Binding-site contacts:
Ligand atom C1 contacts residue ASP151 of chain 1.D at 4.3 Å.
Ligand atom O4 contacts residue TYR200 of chain 1.D at 2.7 Å (h-bond).
Ligand atom O6 contacts residue HIS18 of chain 1.D at 3.0 Å (h-bond).
Ligand atom O3 contacts residue LEU150 of chain 1.D at 4.1 Å.
Ligand atom O4 contacts residue ASP20 of chain 1.D at 2.6 Å (salt-bridge).
Ligand atom O1 contacts residue ASP151 of chain 1.D at 3.5 Å (salt-bridge).
Ligand atom C5 contacts residue GLU17 of chain 1.D at 4.0 Å.
Ligand atom O5 contacts residue GLY304 of chain 1.D at 4.0 Å.
Ligand atom C4 contacts residue LEU150 of chain 1.D at 4.2 Å (hydrophobic).
Ligand atom C4 contacts residue TYR200 of chain 1.D at 3.8 Å (hydrophobic).
Ligand atom C3 contacts residue GLY148 of chain 1.D at 4.3 Å.
Ligand atom C4 contacts residue ASP20 of chain 1.D at 3.3 Å.
Ligand atom O5 contacts residue TYR200 of chain 1.D at 3.6 Å.
Ligand atom C6 contacts residue GLY304 of chain 1.D at 4.0 Å.
Ligand atom C6 contacts residue GLU17 of chain 1.D at 3.5 Å.
Ligand atom C3 contacts residue TYR200 of chain 1.D at 3.8 Å (hydrophobic).
Ligand atom O1 contacts residue ARG11 of chain 1.D at 3.0 Å (salt-bridge).
Ligand atom C2 contacts residue CYS147 of chain 1.D at 4.2 Å (hydrophobic).
Ligand atom C6 contacts residue HIS18 of chain 1.D at 3.5 Å.
Ligand atom C5 contacts residue GLY304 of chain 1.D at 4.3 Å.
Ligand atom O3 contacts residue CYS147 of chain 1.D at 3.7 Å.
Ligand atom C1 contacts residue TYR200 of chain 1.D at 4.1 Å (hydrophobic).
Ligand atom O4 contacts residue TYR21 of chain 1.D at 4.0 Å.
Ligand atom C3 contacts residue ASP151 of chain 1.D at 4.0 Å.
Ligand atom C5 contacts residue LEU150 of chain 1.D at 4.4 Å (hydrophobic).
Ligand atom O4 contacts residue GLY148 of chain 1.D at 4.4 Å.
Ligand atom C2 contacts residue ASP151 of chain 1.D at 4.0 Å.
Ligand atom O5 contacts residue ALA305 of chain 1.D at 3.7 Å.
Ligand atom O6 contacts residue GLY304 of chain 1.D at 3.9 Å.
Ligand atom O2 contacts residue CYS147 of chain 1.D at 3.5 Å.
Ligand atom C3 contacts residue LEU150 of chain 1.D at 4.2 Å (hydrophobic).
Ligand atom O6 contacts residue GLU17 of chain 1.D at 2.2 Å (salt-bridge).
Ligand atom C1 contacts residue ALA305 of chain 1.D at 4.2 Å (hydrophobic).
Ligand atom C3 contacts residue ASP20 of chain 1.D at 3.8 Å.
Ligand atom O1 contacts residue GLY304 of chain 1.D at 4.3 Å.
Ligand atom O2 contacts residue ASP151 of chain 1.D at 2.9 Å (salt-bridge).
Ligand atom C2 contacts residue TYR200 of chain 1.D at 3.5 Å (hydrophobic).
Ligand atom O3 contacts residue ASP20 of chain 1.D at 3.0 Å (salt-bridge).
Ligand atom O3 contacts residue TYR200 of chain 1.D at 3.7 Å.
Ligand atom O3 contacts residue GLY148 of chain 1.D at 3.0 Å (h-bond).

This small molecule binds to this protein.
Small molecule (SMILES): OC[C@H]1O[C@H](O)[C@H](O)[C@@H](O)[C@H]1O

Sequence of chain 1.D:
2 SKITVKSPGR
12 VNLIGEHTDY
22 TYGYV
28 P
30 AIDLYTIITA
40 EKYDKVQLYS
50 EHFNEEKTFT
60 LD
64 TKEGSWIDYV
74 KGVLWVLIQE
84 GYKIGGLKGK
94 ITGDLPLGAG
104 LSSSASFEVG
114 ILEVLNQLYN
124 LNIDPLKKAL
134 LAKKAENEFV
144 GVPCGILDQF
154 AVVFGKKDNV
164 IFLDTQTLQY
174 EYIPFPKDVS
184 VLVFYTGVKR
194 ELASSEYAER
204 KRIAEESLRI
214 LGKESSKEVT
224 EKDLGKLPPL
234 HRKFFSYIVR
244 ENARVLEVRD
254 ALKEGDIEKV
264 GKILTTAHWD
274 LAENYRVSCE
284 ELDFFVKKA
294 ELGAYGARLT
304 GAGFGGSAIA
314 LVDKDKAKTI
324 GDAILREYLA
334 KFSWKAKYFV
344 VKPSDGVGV